Binding-site contacts:
Ligand atom N2 contacts residue ASN79 of chain 3.B at 4.4 Å.
Ligand atom C8 contacts residue ARG291 of chain 3.A at 3.6 Å.
Ligand atom C7 contacts residue LYS75 of chain 3.B at 3.5 Å.
Ligand atom C7 contacts residue GLU69 of chain 3.B at 4.2 Å.
Ligand atom C8 contacts residue LYS75 of chain 3.B at 3.4 Å.
Ligand atom O7 contacts residue ASN79 of chain 3.B at 3.5 Å (h-bond).
Ligand atom C7 contacts residue ASN79 of chain 3.B at 3.5 Å.
Ligand atom C3 contacts residue ASN82 of chain 3.B at 3.8 Å.
Ligand atom C8 contacts residue GLU69 of chain 3.B at 3.8 Å.
Ligand atom O6 contacts residue ARG85 of chain 3.B at 4.4 Å.
Ligand atom C5 contacts residue ASN82 of chain 3.B at 3.6 Å.
Ligand atom C2 contacts residue ASN82 of chain 3.B at 2.5 Å.
Ligand atom C7 contacts residue GLU72 of chain 3.B at 3.8 Å.
Ligand atom O5 contacts residue ASN82 of chain 3.B at 2.4 Å (h-bond).
Ligand atom C4 contacts residue ASN82 of chain 3.B at 4.2 Å.
Ligand atom N2 contacts residue GLY78 of chain 3.B at 4.5 Å.
Ligand atom O3 contacts residue LYS75 of chain 3.B at 4.3 Å.
Ligand atom O3 contacts residue GLU72 of chain 3.B at 4.4 Å.
Ligand atom O7 contacts residue ASN82 of chain 3.B at 4.3 Å.
Ligand atom N2 contacts residue ASN82 of chain 3.B at 2.9 Å (h-bond).
Ligand atom C1 contacts residue ASN82 of chain 3.B at 1.5 Å.
Ligand atom O7 contacts residue GLU69 of chain 3.B at 4.0 Å.
Ligand atom C8 contacts residue ASN79 of chain 3.B at 3.2 Å.
Ligand atom C8 contacts residue GLY78 of chain 3.B at 3.9 Å.
Ligand atom O7 contacts residue LYS75 of chain 3.B at 3.1 Å (salt-bridge).
Ligand atom N2 contacts residue GLU72 of chain 3.B at 4.3 Å.
Ligand atom C8 contacts residue GLU72 of chain 3.B at 3.5 Å.
Ligand atom C7 contacts residue ASN82 of chain 3.B at 3.8 Å.
Ligand atom O6 contacts residue ARG291 of chain 3.A at 4.1 Å.
Ligand atom O7 contacts residue GLU72 of chain 3.B at 4.2 Å.

Sequence of chain 3.B:
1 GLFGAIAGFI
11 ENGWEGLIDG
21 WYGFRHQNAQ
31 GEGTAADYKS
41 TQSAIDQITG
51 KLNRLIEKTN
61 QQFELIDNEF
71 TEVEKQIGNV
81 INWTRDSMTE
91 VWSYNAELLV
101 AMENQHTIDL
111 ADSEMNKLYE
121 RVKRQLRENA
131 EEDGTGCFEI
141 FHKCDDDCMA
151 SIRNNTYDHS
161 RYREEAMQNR

The small molecule below binds the protein below.
Small molecule (SMILES): CC(=O)N[C@H]1[C@H](O[C@H]2[C@H](O)[C@@H](NC(C)=O)CO[C@@H]2CO)O[C@H](CO)[C@@H](O)[C@@H]1O

Sequence of chain 3.A:
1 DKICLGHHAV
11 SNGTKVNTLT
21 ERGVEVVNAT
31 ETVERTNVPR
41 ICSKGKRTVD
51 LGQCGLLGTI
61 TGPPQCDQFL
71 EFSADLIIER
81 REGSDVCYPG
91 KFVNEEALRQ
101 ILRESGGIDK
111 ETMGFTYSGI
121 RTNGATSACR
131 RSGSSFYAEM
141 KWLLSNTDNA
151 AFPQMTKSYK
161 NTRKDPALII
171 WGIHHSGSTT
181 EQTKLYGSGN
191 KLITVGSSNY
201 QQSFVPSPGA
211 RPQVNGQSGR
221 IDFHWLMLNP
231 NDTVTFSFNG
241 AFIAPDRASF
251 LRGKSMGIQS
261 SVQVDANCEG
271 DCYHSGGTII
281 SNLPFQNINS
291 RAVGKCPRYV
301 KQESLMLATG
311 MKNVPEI